Binding-site contacts:
Ligand atom O7 contacts residue ASN609 of chain 1.B at 3.6 Å.
Ligand atom N2 contacts residue ASN609 of chain 1.B at 2.9 Å (h-bond).
Ligand atom C5 contacts residue ASN609 of chain 1.B at 3.7 Å.
Ligand atom C1 contacts residue ASN609 of chain 1.B at 1.4 Å.
Ligand atom C7 contacts residue MET823 of chain 1.A at 4.0 Å (hydrophobic).
Ligand atom O7 contacts residue MET823 of chain 1.A at 3.4 Å.
Ligand atom O5 contacts residue ASN609 of chain 1.B at 2.4 Å (h-bond).
Ligand atom C4 contacts residue ASN609 of chain 1.B at 4.2 Å.
Ligand atom C8 contacts residue MET823 of chain 1.A at 4.3 Å (hydrophobic).
Ligand atom C7 contacts residue ASN609 of chain 1.B at 3.6 Å.
Ligand atom C2 contacts residue ASN609 of chain 1.B at 2.4 Å.
Ligand atom C3 contacts residue ASN609 of chain 1.B at 3.8 Å.
Ligand atom C1 contacts residue THR611 of chain 1.B at 4.2 Å.

Sequence of chain 1.B:
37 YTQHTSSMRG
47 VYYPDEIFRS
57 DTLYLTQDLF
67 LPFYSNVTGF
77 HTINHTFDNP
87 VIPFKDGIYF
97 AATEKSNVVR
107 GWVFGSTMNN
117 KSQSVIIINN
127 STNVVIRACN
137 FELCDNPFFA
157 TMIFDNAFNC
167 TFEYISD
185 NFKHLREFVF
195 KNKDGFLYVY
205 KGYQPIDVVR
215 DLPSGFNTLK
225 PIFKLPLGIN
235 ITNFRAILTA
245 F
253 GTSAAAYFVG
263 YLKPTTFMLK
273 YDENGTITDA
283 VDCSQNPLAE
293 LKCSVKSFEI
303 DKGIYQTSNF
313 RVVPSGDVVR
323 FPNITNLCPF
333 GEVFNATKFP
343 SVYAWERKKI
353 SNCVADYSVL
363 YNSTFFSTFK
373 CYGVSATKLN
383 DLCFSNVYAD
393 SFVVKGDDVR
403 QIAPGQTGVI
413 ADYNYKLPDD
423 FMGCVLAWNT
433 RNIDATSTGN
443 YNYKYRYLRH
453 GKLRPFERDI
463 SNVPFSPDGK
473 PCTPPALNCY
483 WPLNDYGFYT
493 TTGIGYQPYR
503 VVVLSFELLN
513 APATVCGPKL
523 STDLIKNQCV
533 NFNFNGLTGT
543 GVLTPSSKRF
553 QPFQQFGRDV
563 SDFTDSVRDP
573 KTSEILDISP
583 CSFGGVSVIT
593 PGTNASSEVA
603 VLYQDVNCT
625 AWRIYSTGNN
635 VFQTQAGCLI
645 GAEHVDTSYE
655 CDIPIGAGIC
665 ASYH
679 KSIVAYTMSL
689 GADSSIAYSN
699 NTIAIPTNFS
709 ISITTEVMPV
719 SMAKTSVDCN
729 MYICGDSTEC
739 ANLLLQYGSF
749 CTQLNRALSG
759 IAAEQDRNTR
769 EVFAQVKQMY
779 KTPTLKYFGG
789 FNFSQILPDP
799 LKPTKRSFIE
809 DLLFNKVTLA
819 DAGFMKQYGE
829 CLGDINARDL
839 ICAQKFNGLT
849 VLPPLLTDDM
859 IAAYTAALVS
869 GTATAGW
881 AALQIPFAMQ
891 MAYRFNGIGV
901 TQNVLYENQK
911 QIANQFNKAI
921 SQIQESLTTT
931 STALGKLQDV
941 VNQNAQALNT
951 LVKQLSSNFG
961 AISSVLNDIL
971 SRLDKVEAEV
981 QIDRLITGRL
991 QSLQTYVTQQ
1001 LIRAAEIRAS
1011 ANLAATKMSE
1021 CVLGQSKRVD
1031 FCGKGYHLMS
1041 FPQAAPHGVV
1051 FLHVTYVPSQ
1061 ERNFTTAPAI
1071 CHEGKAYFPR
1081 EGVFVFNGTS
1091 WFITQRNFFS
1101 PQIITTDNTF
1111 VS

A protein and the small-molecule ligand that binds it are described below.
Small molecule (SMILES): CC(=O)N[C@@H]1[C@@H](O)[C@H](O)[C@@H](CO)O[C@H]1O

Sequence of chain 1.A:
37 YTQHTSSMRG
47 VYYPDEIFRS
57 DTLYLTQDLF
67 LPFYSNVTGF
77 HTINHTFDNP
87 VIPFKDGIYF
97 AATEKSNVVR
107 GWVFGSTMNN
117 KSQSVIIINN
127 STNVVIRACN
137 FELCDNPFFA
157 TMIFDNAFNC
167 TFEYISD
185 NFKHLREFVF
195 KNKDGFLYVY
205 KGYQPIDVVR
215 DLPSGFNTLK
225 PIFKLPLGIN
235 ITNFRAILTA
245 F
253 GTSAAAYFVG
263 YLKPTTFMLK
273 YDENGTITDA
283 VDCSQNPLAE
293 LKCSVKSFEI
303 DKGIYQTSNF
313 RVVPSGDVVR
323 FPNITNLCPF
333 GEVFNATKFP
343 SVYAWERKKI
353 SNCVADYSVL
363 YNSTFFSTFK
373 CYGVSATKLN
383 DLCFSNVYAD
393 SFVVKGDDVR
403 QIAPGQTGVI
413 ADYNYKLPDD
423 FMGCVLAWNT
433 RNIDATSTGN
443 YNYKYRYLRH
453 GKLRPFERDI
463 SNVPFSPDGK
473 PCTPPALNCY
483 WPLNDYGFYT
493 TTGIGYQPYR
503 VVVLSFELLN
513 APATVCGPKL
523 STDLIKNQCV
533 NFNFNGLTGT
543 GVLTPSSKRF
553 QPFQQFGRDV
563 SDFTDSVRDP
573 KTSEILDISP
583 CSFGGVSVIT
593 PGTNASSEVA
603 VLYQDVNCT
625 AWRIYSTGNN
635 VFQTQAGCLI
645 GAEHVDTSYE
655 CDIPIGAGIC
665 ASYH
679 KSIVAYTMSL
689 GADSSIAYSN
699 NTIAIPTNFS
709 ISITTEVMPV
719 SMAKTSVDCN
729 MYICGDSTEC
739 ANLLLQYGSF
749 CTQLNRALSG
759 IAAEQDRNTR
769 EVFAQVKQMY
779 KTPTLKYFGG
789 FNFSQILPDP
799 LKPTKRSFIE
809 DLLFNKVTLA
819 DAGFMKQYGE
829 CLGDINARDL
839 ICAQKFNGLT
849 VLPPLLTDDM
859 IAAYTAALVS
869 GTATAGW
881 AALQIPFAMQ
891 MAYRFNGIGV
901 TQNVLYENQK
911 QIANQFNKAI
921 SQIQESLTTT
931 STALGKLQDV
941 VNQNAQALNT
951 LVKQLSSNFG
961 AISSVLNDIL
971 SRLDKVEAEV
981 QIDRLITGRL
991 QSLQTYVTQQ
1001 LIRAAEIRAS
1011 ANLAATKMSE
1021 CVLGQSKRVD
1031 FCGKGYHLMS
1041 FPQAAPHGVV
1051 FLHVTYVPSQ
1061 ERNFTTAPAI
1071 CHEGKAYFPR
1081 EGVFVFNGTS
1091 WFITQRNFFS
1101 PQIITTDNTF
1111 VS